Sequence of chain 1.F:
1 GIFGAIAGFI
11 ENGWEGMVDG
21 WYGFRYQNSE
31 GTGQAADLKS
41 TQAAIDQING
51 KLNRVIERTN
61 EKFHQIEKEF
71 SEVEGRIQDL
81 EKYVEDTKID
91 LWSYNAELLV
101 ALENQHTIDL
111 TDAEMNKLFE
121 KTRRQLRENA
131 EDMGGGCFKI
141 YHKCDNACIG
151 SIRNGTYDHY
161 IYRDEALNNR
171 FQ

This small molecule binds to this protein.
Small molecule (SMILES): CC(=O)N[C@H]1[C@H](O[C@H]2[C@H](O)[C@@H](NC(C)=O)CO[C@@H]2CO)O[C@H](CO)[C@@H](O)[C@@H]1O

Binding-site contacts:
Ligand atom C6 contacts residue LEU52 of chain 1.F at 4.1 Å (hydrophobic).
Ligand atom C3 contacts residue ASN32 of chain 1.E at 3.8 Å.
Ligand atom C6 contacts residue THR34 of chain 1.E at 4.0 Å.
Ligand atom C5 contacts residue THR312 of chain 1.E at 4.2 Å.
Ligand atom O7 contacts residue ASN32 of chain 1.E at 4.0 Å.
Ligand atom C7 contacts residue THR34 of chain 1.E at 4.4 Å.
Ligand atom C1 contacts residue THR312 of chain 1.E at 3.7 Å.
Ligand atom C2 contacts residue ASN32 of chain 1.E at 2.5 Å.
Ligand atom O6 contacts residue LEU52 of chain 1.F at 3.4 Å.
Ligand atom C4 contacts residue ASN32 of chain 1.E at 4.2 Å.
Ligand atom C8 contacts residue LEU52 of chain 1.F at 4.4 Å (hydrophobic).
Ligand atom O6 contacts residue THR312 of chain 1.E at 4.4 Å.
Ligand atom C1 contacts residue ASN32 of chain 1.E at 1.4 Å.
Ligand atom O5 contacts residue ASN32 of chain 1.E at 2.3 Å (h-bond).
Ligand atom C6 contacts residue THR312 of chain 1.E at 4.1 Å.
Ligand atom O5 contacts residue ALA33 of chain 1.E at 4.5 Å.
Ligand atom C5 contacts residue ASN32 of chain 1.E at 3.6 Å.
Ligand atom O5 contacts residue THR312 of chain 1.E at 3.1 Å (h-bond).
Ligand atom N2 contacts residue ASN32 of chain 1.E at 3.0 Å (h-bond).
Ligand atom C8 contacts residue ILE56 of chain 1.F at 3.7 Å (hydrophobic).
Ligand atom O7 contacts residue THR34 of chain 1.E at 3.9 Å.
Ligand atom C8 contacts residue THR34 of chain 1.E at 4.2 Å.
Ligand atom C7 contacts residue ASN32 of chain 1.E at 3.7 Å.

Sequence of chain 1.E:
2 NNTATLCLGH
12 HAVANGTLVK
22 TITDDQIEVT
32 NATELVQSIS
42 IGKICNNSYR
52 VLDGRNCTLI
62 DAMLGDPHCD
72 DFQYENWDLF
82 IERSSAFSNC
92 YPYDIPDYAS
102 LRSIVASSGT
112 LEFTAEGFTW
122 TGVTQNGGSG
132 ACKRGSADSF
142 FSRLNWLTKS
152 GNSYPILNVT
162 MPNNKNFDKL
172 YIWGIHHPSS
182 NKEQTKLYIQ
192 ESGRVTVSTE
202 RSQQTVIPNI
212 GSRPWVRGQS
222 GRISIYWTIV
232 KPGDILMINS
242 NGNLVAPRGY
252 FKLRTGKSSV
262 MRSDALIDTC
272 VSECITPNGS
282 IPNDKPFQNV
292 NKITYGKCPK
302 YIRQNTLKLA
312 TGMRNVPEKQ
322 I